Sequence of chain 1.B:
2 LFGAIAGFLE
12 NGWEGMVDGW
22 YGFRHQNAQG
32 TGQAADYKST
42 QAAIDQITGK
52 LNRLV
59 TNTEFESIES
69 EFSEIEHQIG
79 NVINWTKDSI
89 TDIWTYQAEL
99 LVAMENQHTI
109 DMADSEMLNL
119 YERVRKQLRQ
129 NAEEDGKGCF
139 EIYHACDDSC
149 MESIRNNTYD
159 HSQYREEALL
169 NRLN

Sequence of chain 1.A:
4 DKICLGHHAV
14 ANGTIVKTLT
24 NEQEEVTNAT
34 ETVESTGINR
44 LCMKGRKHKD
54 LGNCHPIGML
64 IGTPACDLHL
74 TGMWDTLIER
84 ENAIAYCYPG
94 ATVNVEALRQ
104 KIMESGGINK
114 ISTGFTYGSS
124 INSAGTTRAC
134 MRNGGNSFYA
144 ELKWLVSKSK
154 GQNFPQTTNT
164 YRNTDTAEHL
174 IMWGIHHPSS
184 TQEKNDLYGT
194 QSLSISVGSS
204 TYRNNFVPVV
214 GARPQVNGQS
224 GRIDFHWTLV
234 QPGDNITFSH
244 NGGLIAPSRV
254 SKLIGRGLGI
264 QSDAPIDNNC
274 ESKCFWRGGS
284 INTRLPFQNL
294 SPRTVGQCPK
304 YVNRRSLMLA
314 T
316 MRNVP

The small molecule below binds the protein below.
Small molecule (SMILES): CC(=O)N[C@@H]1[C@@H](O)[C@H](O)[C@@H](CO)O[C@H]1O

Binding-site contacts:
Ligand atom O5 contacts residue THR314 of chain 1.A at 3.7 Å.
Ligand atom O6 contacts residue THR314 of chain 1.A at 3.6 Å.
Ligand atom C4 contacts residue ASN31 of chain 1.A at 4.0 Å.
Ligand atom C3 contacts residue ASN31 of chain 1.A at 3.6 Å.
Ligand atom N2 contacts residue ASN31 of chain 1.A at 2.8 Å (h-bond).
Ligand atom C6 contacts residue ASN31 of chain 1.A at 4.4 Å.
Ligand atom C5 contacts residue THR33 of chain 1.A at 4.0 Å.
Ligand atom C6 contacts residue THR314 of chain 1.A at 4.3 Å.
Ligand atom O6 contacts residue THR33 of chain 1.A at 4.4 Å.
Ligand atom C6 contacts residue THR33 of chain 1.A at 3.4 Å.
Ligand atom C2 contacts residue ASN31 of chain 1.A at 2.2 Å.
Ligand atom C1 contacts residue ASN31 of chain 1.A at 1.4 Å.
Ligand atom O5 contacts residue THR33 of chain 1.A at 4.3 Å.
Ligand atom C7 contacts residue ASN31 of chain 1.A at 3.8 Å.
Ligand atom C5 contacts residue ASN31 of chain 1.A at 3.4 Å.
Ligand atom O7 contacts residue ASN31 of chain 1.A at 4.3 Å.
Ligand atom O6 contacts residue LEU52 of chain 1.B at 3.9 Å.
Ligand atom O5 contacts residue ASN31 of chain 1.A at 2.1 Å (h-bond).